Sequence of chain 2.A:
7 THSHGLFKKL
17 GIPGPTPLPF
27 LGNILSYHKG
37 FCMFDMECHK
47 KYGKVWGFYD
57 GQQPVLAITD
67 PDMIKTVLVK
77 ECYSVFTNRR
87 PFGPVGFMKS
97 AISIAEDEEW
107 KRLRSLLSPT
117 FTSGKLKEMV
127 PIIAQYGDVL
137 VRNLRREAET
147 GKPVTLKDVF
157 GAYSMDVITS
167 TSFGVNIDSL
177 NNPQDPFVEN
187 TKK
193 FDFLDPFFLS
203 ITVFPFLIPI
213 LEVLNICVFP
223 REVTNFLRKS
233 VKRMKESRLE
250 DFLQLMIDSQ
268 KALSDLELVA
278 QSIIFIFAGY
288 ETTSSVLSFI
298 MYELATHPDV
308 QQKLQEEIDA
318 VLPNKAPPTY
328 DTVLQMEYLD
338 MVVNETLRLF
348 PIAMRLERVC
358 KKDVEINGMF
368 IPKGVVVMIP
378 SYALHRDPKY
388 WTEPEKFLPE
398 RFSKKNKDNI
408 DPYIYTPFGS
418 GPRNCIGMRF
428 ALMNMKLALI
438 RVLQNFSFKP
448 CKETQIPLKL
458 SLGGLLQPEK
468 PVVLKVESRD

The small molecule below binds the protein below.
Small molecule (SMILES): CC(C)(C)OC(=O)N[C@@H](CS[C@@H](Cc1ccccc1)C(=O)NCCc1cccnc1)Cc1c[nH]c2ccccc12

Binding-site contacts:
Ligand atom C10 contacts residue PHE193 of chain 2.A at 3.4 Å (hydrophobic).
Ligand atom C19 contacts residue PHE284 of chain 2.A at 3.6 Å (hydrophobic).
Ligand atom C24 contacts residue ALA285 of chain 2.A at 3.4 Å (hydrophobic).
Ligand atom C17 contacts residue PHE193 of chain 2.A at 3.6 Å (hydrophobic).
Ligand atom N27 contacts residue HEM1 of chain 2.B at 2.3 Å.
Ligand atom O07 contacts residue LEU462 of chain 2.A at 3.8 Å.
Ligand atom O07 contacts residue PHE193 of chain 2.A at 3.5 Å (h-bond).
Ligand atom C39 contacts residue HEM1 of chain 2.B at 3.2 Å.
Ligand atom C14 contacts residue PHE284 of chain 2.A at 3.6 Å (hydrophobic).
Ligand atom O07 contacts residue PHE284 of chain 2.A at 3.1 Å.
Ligand atom N22 contacts residue SER99 of chain 2.A at 3.0 Å (h-bond).
Ligand atom C20 contacts residue ILE281 of chain 2.A at 3.9 Å (hydrophobic).
Ligand atom C39 contacts residue ARG85 of chain 2.A at 3.8 Å.
Ligand atom C18 contacts residue PHE284 of chain 2.A at 3.5 Å (hydrophobic).
Ligand atom C13 contacts residue PHE284 of chain 2.A at 3.7 Å (hydrophobic).
Ligand atom C03 contacts residue ILE349 of chain 2.A at 3.9 Å (hydrophobic).
Ligand atom C40 contacts residue HEM1 of chain 2.B at 3.8 Å.
Ligand atom C18 contacts residue PHE193 of chain 2.A at 3.5 Å (hydrophobic).
Ligand atom C26 contacts residue HEM1 of chain 2.B at 3.0 Å.
Ligand atom O21 contacts residue ILE281 of chain 2.A at 3.1 Å.
Ligand atom O21 contacts residue SER99 of chain 2.A at 2.9 Å (h-bond).
Ligand atom O21 contacts residue ILE100 of chain 2.A at 3.9 Å.
Ligand atom C29 contacts residue THR289 of chain 2.A at 3.3 Å.
Ligand atom N08 contacts residue PHE284 of chain 2.A at 3.8 Å.
Ligand atom S11 contacts residue PHE88 of chain 2.A at 3.6 Å.
Ligand atom C25 contacts residue ALA285 of chain 2.A at 3.4 Å (hydrophobic).
Ligand atom C19 contacts residue PHE193 of chain 2.A at 3.6 Å (hydrophobic).
Ligand atom C17 contacts residue PHE284 of chain 2.A at 3.7 Å (hydrophobic).
Ligand atom C16 contacts residue PHE221 of chain 2.A at 3.5 Å (hydrophobic).
Ligand atom C15 contacts residue PHE221 of chain 2.A at 3.5 Å (hydrophobic).
Ligand atom C40 contacts residue ARG85 of chain 2.A at 3.8 Å.
Ligand atom N22 contacts residue ILE281 of chain 2.A at 3.9 Å.
Ligand atom C04 contacts residue ALA350 of chain 2.A at 3.7 Å (hydrophobic).
Ligand atom C04 contacts residue ILE349 of chain 2.A at 3.0 Å (hydrophobic).
Ligand atom C15 contacts residue PHE284 of chain 2.A at 3.7 Å (hydrophobic).
Ligand atom C30 contacts residue THR289 of chain 2.A at 3.7 Å.
Ligand atom C20 contacts residue SER99 of chain 2.A at 3.3 Å.
Ligand atom C06 contacts residue PHE284 of chain 2.A at 3.6 Å (hydrophobic).
Ligand atom C28 contacts residue HEM1 of chain 2.B at 3.1 Å.
Ligand atom C26 contacts residue ALA285 of chain 2.A at 3.4 Å (hydrophobic).